Sequence of chain 1.A:
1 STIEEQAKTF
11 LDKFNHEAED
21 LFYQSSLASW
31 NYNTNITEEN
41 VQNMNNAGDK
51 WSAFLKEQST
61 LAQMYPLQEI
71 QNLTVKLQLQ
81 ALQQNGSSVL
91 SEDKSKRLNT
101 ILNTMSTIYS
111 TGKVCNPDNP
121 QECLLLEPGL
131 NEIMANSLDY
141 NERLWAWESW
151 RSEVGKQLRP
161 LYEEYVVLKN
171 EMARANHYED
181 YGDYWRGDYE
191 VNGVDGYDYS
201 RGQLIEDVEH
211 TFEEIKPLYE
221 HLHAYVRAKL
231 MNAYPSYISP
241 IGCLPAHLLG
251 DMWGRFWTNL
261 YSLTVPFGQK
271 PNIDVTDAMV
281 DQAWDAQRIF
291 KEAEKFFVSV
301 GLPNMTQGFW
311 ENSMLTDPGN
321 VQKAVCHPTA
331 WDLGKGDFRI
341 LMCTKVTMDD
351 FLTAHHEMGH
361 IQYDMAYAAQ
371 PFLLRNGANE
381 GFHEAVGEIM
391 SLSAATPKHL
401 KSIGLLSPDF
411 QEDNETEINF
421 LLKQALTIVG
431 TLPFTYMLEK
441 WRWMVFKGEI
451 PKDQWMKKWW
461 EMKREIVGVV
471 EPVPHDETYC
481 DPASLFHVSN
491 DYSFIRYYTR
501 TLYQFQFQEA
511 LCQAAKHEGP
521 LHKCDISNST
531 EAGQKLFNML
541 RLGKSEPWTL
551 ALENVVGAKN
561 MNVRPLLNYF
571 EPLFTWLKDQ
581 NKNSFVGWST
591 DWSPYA

Binding-site contacts:
Ligand atom O6 contacts residue THR37 of chain 1.A at 2.8 Å (h-bond).
Ligand atom C6 contacts residue THR37 of chain 1.A at 4.2 Å.
Ligand atom N2 contacts residue ASN35 of chain 1.A at 2.9 Å (h-bond).
Ligand atom O5 contacts residue THR37 of chain 1.A at 3.7 Å.
Ligand atom O5 contacts residue ASN40 of chain 1.A at 3.9 Å.
Ligand atom C7 contacts residue ASN35 of chain 1.A at 3.4 Å.
Ligand atom O5 contacts residue ASN35 of chain 1.A at 2.3 Å (h-bond).
Ligand atom C1 contacts residue THR37 of chain 1.A at 4.2 Å.
Ligand atom C3 contacts residue ASN35 of chain 1.A at 3.8 Å.
Ligand atom C5 contacts residue THR37 of chain 1.A at 4.3 Å.
Ligand atom C2 contacts residue ASN35 of chain 1.A at 2.4 Å.
Ligand atom C7 contacts residue GLN322 of chain 1.A at 4.2 Å.
Ligand atom C1 contacts residue ASN40 of chain 1.A at 4.5 Å.
Ligand atom C5 contacts residue ASN35 of chain 1.A at 3.6 Å.
Ligand atom O7 contacts residue GLN322 of chain 1.A at 4.4 Å.
Ligand atom C8 contacts residue GLN322 of chain 1.A at 3.2 Å.
Ligand atom O6 contacts residue ASN40 of chain 1.A at 3.8 Å.
Ligand atom C6 contacts residue GLU39 of chain 1.A at 3.2 Å.
Ligand atom C1 contacts residue ASN35 of chain 1.A at 1.4 Å.
Ligand atom O7 contacts residue ASN35 of chain 1.A at 3.4 Å (h-bond).
Ligand atom O6 contacts residue GLU39 of chain 1.A at 3.2 Å (salt-bridge).
Ligand atom C4 contacts residue ASN35 of chain 1.A at 4.2 Å.

This small molecule binds to this protein.
Small molecule (SMILES): CC(=O)N[C@@H]1[C@@H](O)[C@H](O)[C@@H](CO)O[C@H]1O